The small molecule below binds the protein below.
Small molecule (SMILES): C[C@@H]1CN(Cc2ncccn2)C[C@H]1c1nc2c(cnn2C2CCOCC2)c(=O)[nH]1

Sequence of chain 1.A:
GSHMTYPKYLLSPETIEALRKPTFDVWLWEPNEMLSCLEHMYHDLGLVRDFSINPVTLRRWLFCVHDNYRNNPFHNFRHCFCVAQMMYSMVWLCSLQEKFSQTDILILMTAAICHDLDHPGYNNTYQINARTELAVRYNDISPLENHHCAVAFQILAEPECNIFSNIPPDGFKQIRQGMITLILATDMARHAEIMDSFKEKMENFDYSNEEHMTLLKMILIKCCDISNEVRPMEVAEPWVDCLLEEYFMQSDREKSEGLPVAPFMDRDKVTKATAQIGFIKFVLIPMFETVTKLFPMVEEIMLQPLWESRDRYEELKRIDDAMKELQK

Binding-site contacts:
Ligand atom C16 contacts residue PHE264 of chain 1.A at 3.8 Å (hydrophobic).
Ligand atom N1 contacts residue LEU243 of chain 1.A at 3.7 Å.
Ligand atom C29 contacts residue LEU244 of chain 1.A at 3.9 Å (hydrophobic).
Ligand atom C25 contacts residue TYR247 of chain 1.A at 4.0 Å (hydrophobic).
Ligand atom C27 contacts residue TYR247 of chain 1.A at 3.5 Å (hydrophobic).
Ligand atom N18 contacts residue PHE264 of chain 1.A at 3.7 Å.
Ligand atom C11 contacts residue GLN276 of chain 1.A at 3.3 Å.
Ligand atom C4 contacts residue PHE279 of chain 1.A at 3.5 Å (hydrophobic).
Ligand atom C15 contacts residue LEU243 of chain 1.A at 3.8 Å (hydrophobic).
Ligand atom N7 contacts residue GLN276 of chain 1.A at 2.6 Å (h-bond).
Ligand atom C28 contacts residue LEU243 of chain 1.A at 3.9 Å (hydrophobic).
Ligand atom C27 contacts residue HIS75 of chain 1.A at 3.9 Å.
Ligand atom C14 contacts residue TYR247 of chain 1.A at 3.8 Å (hydrophobic).
Ligand atom C8 contacts residue GLN276 of chain 1.A at 3.4 Å.
Ligand atom N7 contacts residue PHE279 of chain 1.A at 3.5 Å.
Ligand atom C28 contacts residue TYR247 of chain 1.A at 4.0 Å (hydrophobic).
Ligand atom C10 contacts residue PHE279 of chain 1.A at 3.7 Å (hydrophobic).
Ligand atom C24 contacts residue MET188 of chain 1.A at 4.0 Å (hydrophobic).
Ligand atom N2 contacts residue ILE226 of chain 1.A at 3.7 Å.
Ligand atom O6 contacts residue GLN276 of chain 1.A at 2.9 Å (h-bond).
Ligand atom C15 contacts residue TYR247 of chain 1.A at 4.0 Å (hydrophobic).
Ligand atom O6 contacts residue PHE279 of chain 1.A at 3.8 Å.
Ligand atom C5 contacts residue GLN276 of chain 1.A at 3.6 Å.
Ligand atom C4 contacts residue LEU243 of chain 1.A at 4.0 Å (hydrophobic).
Ligand atom C3 contacts residue PHE279 of chain 1.A at 4.0 Å (hydrophobic).
Ligand atom C24 contacts residue ILE226 of chain 1.A at 4.0 Å (hydrophobic).
Ligand atom C8 contacts residue LEU243 of chain 1.A at 3.8 Å (hydrophobic).
Ligand atom C5 contacts residue PHE279 of chain 1.A at 3.5 Å (hydrophobic).
Ligand atom C12 contacts residue PHE279 of chain 1.A at 3.6 Å (hydrophobic).
Ligand atom C29 contacts residue GLN276 of chain 1.A at 3.9 Å.
Ligand atom C23 contacts residue TYR247 of chain 1.A at 3.9 Å (hydrophobic).
Ligand atom N9 contacts residue LEU243 of chain 1.A at 3.3 Å.
Ligand atom C10 contacts residue LEU243 of chain 1.A at 3.4 Å (hydrophobic).
Ligand atom C8 contacts residue PHE279 of chain 1.A at 4.0 Å (hydrophobic).
Ligand atom C25 contacts residue MET188 of chain 1.A at 3.7 Å (hydrophobic).
Ligand atom N9 contacts residue PHE279 of chain 1.A at 4.0 Å.
Ligand atom C17 contacts residue PHE264 of chain 1.A at 4.0 Å (hydrophobic).
Ligand atom C29 contacts residue VAL240 of chain 1.A at 4.0 Å (hydrophobic).
Ligand atom C23 contacts residue LEU243 of chain 1.A at 3.9 Å (hydrophobic).
Ligand atom C19 contacts residue PHE264 of chain 1.A at 3.9 Å (hydrophobic).